A protein and the small-molecule ligand that binds it are described below.
Small molecule (SMILES): CC(=O)N[C@@H]1[C@@H](O)[C@H](O)[C@@H](CO)O[C@H]1O

Sequence of chain 1.C:
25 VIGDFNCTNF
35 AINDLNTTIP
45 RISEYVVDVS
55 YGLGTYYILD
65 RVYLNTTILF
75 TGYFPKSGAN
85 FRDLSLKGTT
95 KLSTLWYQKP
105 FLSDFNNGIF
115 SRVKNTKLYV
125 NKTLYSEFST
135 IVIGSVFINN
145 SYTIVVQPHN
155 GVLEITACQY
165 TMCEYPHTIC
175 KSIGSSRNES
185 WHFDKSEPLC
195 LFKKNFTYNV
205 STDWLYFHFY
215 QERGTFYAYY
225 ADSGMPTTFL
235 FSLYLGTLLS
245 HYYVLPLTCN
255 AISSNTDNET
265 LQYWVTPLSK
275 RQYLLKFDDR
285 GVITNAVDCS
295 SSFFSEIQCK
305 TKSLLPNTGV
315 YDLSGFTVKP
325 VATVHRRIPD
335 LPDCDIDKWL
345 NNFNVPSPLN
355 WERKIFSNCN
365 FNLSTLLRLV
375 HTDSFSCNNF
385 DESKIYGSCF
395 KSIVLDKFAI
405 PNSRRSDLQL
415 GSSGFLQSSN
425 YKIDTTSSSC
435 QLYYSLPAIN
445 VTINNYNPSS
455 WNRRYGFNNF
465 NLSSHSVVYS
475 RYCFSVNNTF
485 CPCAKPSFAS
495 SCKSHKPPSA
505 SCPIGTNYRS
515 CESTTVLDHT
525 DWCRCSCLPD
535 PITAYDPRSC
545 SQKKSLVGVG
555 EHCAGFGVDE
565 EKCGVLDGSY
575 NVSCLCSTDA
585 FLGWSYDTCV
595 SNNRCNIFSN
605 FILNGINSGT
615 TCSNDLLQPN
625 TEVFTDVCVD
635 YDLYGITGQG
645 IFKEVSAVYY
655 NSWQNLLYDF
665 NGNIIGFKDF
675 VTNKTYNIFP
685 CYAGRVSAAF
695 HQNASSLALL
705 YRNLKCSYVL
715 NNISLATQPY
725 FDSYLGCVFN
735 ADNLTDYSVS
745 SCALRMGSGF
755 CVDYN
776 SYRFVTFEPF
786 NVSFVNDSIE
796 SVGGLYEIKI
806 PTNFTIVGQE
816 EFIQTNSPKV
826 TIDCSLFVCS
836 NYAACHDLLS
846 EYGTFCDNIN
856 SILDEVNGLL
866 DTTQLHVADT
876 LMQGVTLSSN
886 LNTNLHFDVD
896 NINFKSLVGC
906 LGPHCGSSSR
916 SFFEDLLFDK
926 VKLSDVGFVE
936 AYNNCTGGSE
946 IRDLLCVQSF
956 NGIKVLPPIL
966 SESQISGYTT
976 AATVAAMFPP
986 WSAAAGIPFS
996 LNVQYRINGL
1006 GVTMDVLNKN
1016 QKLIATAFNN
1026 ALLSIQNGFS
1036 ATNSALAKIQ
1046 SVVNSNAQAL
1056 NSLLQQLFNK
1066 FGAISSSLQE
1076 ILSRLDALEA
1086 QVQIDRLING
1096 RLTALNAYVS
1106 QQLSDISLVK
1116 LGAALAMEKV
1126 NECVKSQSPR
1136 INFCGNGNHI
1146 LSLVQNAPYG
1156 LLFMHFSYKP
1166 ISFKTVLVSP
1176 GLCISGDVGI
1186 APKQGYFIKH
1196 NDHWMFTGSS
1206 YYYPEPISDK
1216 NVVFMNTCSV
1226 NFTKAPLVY

Binding-site contacts:
Ligand atom C5 contacts residue ASN481 of chain 1.C at 3.7 Å.
Ligand atom C7 contacts residue ASN481 of chain 1.C at 3.8 Å.
Ligand atom O7 contacts residue SER545 of chain 1.C at 2.9 Å (h-bond).
Ligand atom C2 contacts residue ASN481 of chain 1.C at 2.5 Å.
Ligand atom C8 contacts residue PHE484 of chain 1.C at 3.6 Å (hydrophobic).
Ligand atom C7 contacts residue PHE484 of chain 1.C at 3.8 Å (hydrophobic).
Ligand atom N2 contacts residue ASN481 of chain 1.C at 3.0 Å (h-bond).
Ligand atom C3 contacts residue ASN481 of chain 1.C at 3.8 Å.
Ligand atom C1 contacts residue ASN481 of chain 1.C at 1.4 Å.
Ligand atom O7 contacts residue LYS547 of chain 1.C at 3.4 Å (salt-bridge).
Ligand atom C8 contacts residue ASN481 of chain 1.C at 4.2 Å.
Ligand atom O7 contacts residue GLN546 of chain 1.C at 4.3 Å.
Ligand atom N2 contacts residue LYS547 of chain 1.C at 3.5 Å (salt-bridge).
Ligand atom O7 contacts residue PHE484 of chain 1.C at 3.9 Å.
Ligand atom C7 contacts residue CYS544 of chain 1.C at 3.7 Å (hydrophobic).
Ligand atom N2 contacts residue PHE484 of chain 1.C at 4.4 Å.
Ligand atom C7 contacts residue LYS547 of chain 1.C at 3.9 Å.
Ligand atom C7 contacts residue SER545 of chain 1.C at 3.9 Å.
Ligand atom C8 contacts residue CYS544 of chain 1.C at 4.0 Å (hydrophobic).
Ligand atom O5 contacts residue ASN481 of chain 1.C at 2.3 Å (h-bond).
Ligand atom C4 contacts residue ASN481 of chain 1.C at 4.2 Å.
Ligand atom O7 contacts residue CYS544 of chain 1.C at 2.9 Å (h-bond).